Sequence of chain 41.B:
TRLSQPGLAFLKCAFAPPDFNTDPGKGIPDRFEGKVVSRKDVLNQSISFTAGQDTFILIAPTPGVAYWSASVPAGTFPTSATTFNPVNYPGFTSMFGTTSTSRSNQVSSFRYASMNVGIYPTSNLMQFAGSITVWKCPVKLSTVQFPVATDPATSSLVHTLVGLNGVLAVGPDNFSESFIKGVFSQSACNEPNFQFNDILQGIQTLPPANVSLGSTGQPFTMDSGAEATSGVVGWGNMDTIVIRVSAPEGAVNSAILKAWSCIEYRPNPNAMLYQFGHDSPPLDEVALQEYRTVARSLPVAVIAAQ

Binding-site contacts:
Ligand atom CG2 contacts residue PHE76 of chain 41.B at 3.8 Å (hydrophobic).

The protein below binds the small molecule below.
Small molecule (SMILES): CC(C)[C@H](NC(=O)[C@H](CCCN=C(N)N)NC(=O)[C@@H](N)CCC(=O)O)C(=O)N[C@H](C=O)CCCCN